Sequence of chain 1.A:
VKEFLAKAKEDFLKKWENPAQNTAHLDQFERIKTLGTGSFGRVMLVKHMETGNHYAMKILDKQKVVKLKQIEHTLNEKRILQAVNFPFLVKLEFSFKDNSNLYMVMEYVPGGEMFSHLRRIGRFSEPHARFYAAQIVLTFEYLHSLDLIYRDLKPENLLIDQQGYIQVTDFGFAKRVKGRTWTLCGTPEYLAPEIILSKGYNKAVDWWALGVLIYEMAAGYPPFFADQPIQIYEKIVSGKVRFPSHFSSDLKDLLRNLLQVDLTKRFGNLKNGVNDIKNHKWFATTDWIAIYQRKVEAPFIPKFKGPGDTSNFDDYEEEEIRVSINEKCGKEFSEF

This protein binds this small molecule.
Small molecule (SMILES): N[C@H](COc1cncc2nc(-c3ccncc3)ccc12)Cc1c[nH]c2ccccc12

Binding-site contacts:
Ligand atom C45 contacts residue GLY56 of chain 1.A at 3.7 Å.
Ligand atom C27 contacts residue ASN172 of chain 1.A at 3.8 Å.
Ligand atom C38 contacts residue SER54 of chain 1.A at 3.8 Å.
Ligand atom N37 contacts residue SER54 of chain 1.A at 3.4 Å (h-bond).
Ligand atom N30 contacts residue ASN172 of chain 1.A at 3.4 Å (h-bond).
Ligand atom N37 contacts residue GLY53 of chain 1.A at 3.6 Å.
Ligand atom C43 contacts residue GLY56 of chain 1.A at 3.8 Å.
Ligand atom C12 contacts residue LEU174 of chain 1.A at 3.8 Å (hydrophobic).
Ligand atom C20 contacts residue LYS73 of chain 1.A at 3.3 Å.
Ligand atom N16 contacts residue THR184 of chain 1.A at 3.7 Å.
Ligand atom N1 contacts residue GLU122 of chain 1.A at 3.6 Å (salt-bridge).
Ligand atom C6 contacts residue VAL124 of chain 1.A at 3.6 Å (hydrophobic).
Ligand atom C2 contacts residue VAL124 of chain 1.A at 3.8 Å (hydrophobic).
Ligand atom C2 contacts residue ALA71 of chain 1.A at 3.2 Å (hydrophobic).
Ligand atom C26 contacts residue ASP185 of chain 1.A at 3.1 Å.
Ligand atom N1 contacts residue TYR123 of chain 1.A at 3.6 Å.
Ligand atom C2 contacts residue GLU122 of chain 1.A at 3.1 Å.
Ligand atom C22 contacts residue THR184 of chain 1.A at 3.7 Å.
Ligand atom N21 contacts residue ASP185 of chain 1.A at 3.2 Å.
Ligand atom C44 contacts residue ARG57 of chain 1.A at 3.8 Å.
Ligand atom C11 contacts residue LEU174 of chain 1.A at 3.5 Å (hydrophobic).
Ligand atom C15 contacts residue THR184 of chain 1.A at 3.6 Å.
Ligand atom N1 contacts residue ALA71 of chain 1.A at 3.6 Å.
Ligand atom C33 contacts residue THR52 of chain 1.A at 3.7 Å.
Ligand atom C20 contacts residue ASP185 of chain 1.A at 3.2 Å.
Ligand atom N30 contacts residue LYS169 of chain 1.A at 3.4 Å (salt-bridge).
Ligand atom N16 contacts residue MET121 of chain 1.A at 3.7 Å.
Ligand atom N21 contacts residue LYS73 of chain 1.A at 2.8 Å (salt-bridge).
Ligand atom C44 contacts residue GLY56 of chain 1.A at 3.3 Å.
Ligand atom N1 contacts residue VAL124 of chain 1.A at 2.9 Å (h-bond).
Ligand atom C45 contacts residue ARG57 of chain 1.A at 3.8 Å.
Ligand atom C26 contacts residue ASN172 of chain 1.A at 3.6 Å.
Ligand atom C6 contacts residue LEU50 of chain 1.A at 3.8 Å (hydrophobic).
Ligand atom O25 contacts residue ASN172 of chain 1.A at 3.8 Å.
Ligand atom C22 contacts residue ASP185 of chain 1.A at 3.5 Å.
Ligand atom C3 contacts residue ALA71 of chain 1.A at 3.4 Å (hydrophobic).
Ligand atom C38 contacts residue GLY53 of chain 1.A at 3.6 Å.
Ligand atom C6 contacts residue PHE328 of chain 1.A at 3.6 Å (hydrophobic).
Ligand atom C5 contacts residue LEU174 of chain 1.A at 3.4 Å (hydrophobic).
Ligand atom C4 contacts residue LEU174 of chain 1.A at 3.3 Å (hydrophobic).